Sequence of chain 1.A:
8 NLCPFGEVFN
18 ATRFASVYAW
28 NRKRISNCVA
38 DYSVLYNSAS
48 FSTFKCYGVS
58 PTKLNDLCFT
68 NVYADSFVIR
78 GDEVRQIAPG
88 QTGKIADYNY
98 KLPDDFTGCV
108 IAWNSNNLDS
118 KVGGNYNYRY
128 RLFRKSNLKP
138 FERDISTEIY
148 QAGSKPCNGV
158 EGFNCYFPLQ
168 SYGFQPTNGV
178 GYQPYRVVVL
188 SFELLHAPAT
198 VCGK

The protein below binds the small molecule below.
Small molecule (SMILES): CC(=O)N[C@@H]1[C@@H](O)[C@H](O)[C@@H](CO)O[C@H]1O

Binding-site contacts:
Ligand atom C3 contacts residue ASN17 of chain 1.A at 3.8 Å.
Ligand atom O7 contacts residue GLY13 of chain 1.A at 3.5 Å.
Ligand atom O7 contacts residue ASN17 of chain 1.A at 4.0 Å.
Ligand atom C7 contacts residue ASN17 of chain 1.A at 3.7 Å.
Ligand atom C8 contacts residue GLY13 of chain 1.A at 3.5 Å.
Ligand atom C1 contacts residue ASN17 of chain 1.A at 1.4 Å.
Ligand atom C4 contacts residue ASN17 of chain 1.A at 4.2 Å.
Ligand atom C7 contacts residue GLY13 of chain 1.A at 3.6 Å.
Ligand atom C8 contacts residue PHE12 of chain 1.A at 4.1 Å (hydrophobic).
Ligand atom C2 contacts residue ASN17 of chain 1.A at 2.5 Å.
Ligand atom N2 contacts residue GLY13 of chain 1.A at 4.3 Å.
Ligand atom O5 contacts residue ASN17 of chain 1.A at 2.3 Å (h-bond).
Ligand atom C5 contacts residue ASN17 of chain 1.A at 3.6 Å.
Ligand atom N2 contacts residue ASN17 of chain 1.A at 3.0 Å (h-bond).
Ligand atom C8 contacts residue LEU42 of chain 1.A at 3.5 Å (hydrophobic).